This protein binds this small molecule.
Small molecule (SMILES): CC(=O)N[C@@H]1[C@@H](O)[C@H](O)[C@@H](CO)O[C@H]1O

Sequence of chain 1.B:
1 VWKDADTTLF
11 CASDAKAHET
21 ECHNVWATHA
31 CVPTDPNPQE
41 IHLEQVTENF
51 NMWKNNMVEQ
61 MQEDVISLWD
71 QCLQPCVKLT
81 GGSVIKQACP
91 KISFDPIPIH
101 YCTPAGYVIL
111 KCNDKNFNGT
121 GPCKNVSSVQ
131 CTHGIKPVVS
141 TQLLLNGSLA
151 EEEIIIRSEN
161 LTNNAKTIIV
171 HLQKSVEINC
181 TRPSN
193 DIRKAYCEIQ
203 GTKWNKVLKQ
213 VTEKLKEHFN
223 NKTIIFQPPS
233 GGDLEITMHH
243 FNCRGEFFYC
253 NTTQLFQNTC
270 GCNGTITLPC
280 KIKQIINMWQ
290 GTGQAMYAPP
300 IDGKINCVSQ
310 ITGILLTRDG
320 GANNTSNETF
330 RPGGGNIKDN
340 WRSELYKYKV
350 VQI

Binding-site contacts:
Ligand atom N2 contacts residue ASN125 of chain 1.B at 2.8 Å (h-bond).
Ligand atom O6 contacts residue ASN113 of chain 1.B at 3.0 Å (h-bond).
Ligand atom C3 contacts residue ASN125 of chain 1.B at 3.7 Å.
Ligand atom O6 contacts residue SER127 of chain 1.B at 4.3 Å.
Ligand atom C7 contacts residue ASN125 of chain 1.B at 3.3 Å.
Ligand atom C4 contacts residue ASN125 of chain 1.B at 4.2 Å.
Ligand atom C5 contacts residue ASN125 of chain 1.B at 3.7 Å.
Ligand atom O7 contacts residue ASN125 of chain 1.B at 3.4 Å (h-bond).
Ligand atom O6 contacts residue ASN125 of chain 1.B at 3.7 Å.
Ligand atom C1 contacts residue ASN113 of chain 1.B at 4.2 Å.
Ligand atom C5 contacts residue ASN113 of chain 1.B at 4.5 Å.
Ligand atom O7 contacts residue ASN113 of chain 1.B at 3.2 Å (h-bond).
Ligand atom C1 contacts residue ASN125 of chain 1.B at 1.4 Å.
Ligand atom O5 contacts residue ASN125 of chain 1.B at 2.4 Å (h-bond).
Ligand atom O6 contacts residue HIS42 of chain 1.B at 4.1 Å.
Ligand atom C2 contacts residue ASN125 of chain 1.B at 2.4 Å.
Ligand atom O5 contacts residue ASN113 of chain 1.B at 3.5 Å.
Ligand atom C2 contacts residue ASN113 of chain 1.B at 4.4 Å.
Ligand atom C6 contacts residue ASN113 of chain 1.B at 3.8 Å.
Ligand atom C7 contacts residue ASN113 of chain 1.B at 4.3 Å.
Ligand atom C6 contacts residue ASN125 of chain 1.B at 4.4 Å.
Ligand atom O7 contacts residue LYS115 of chain 1.B at 4.0 Å.
Ligand atom C8 contacts residue ASN125 of chain 1.B at 4.4 Å.
Ligand atom O7 contacts residue ASP114 of chain 1.B at 4.3 Å.